This protein binds this small molecule.
Small molecule (SMILES): CC(=O)N[C@@H]1[C@@H](O)[C@H](O)[C@@H](CO)O[C@H]1O

Binding-site contacts:
Ligand atom C6 contacts residue LEU273 of chain 1.C at 4.1 Å (hydrophobic).
Ligand atom C5 contacts residue ASN277 of chain 1.C at 3.6 Å.
Ligand atom O5 contacts residue ASN277 of chain 1.C at 2.4 Å (h-bond).
Ligand atom C7 contacts residue ASN277 of chain 1.C at 3.6 Å.
Ligand atom C2 contacts residue ASN277 of chain 1.C at 2.4 Å.
Ligand atom O6 contacts residue LEU273 of chain 1.C at 4.3 Å.
Ligand atom C4 contacts residue ASN277 of chain 1.C at 4.1 Å.
Ligand atom C6 contacts residue GLU285 of chain 1.C at 4.4 Å.
Ligand atom O7 contacts residue ASN277 of chain 1.C at 4.5 Å.
Ligand atom C3 contacts residue ASN277 of chain 1.C at 3.8 Å.
Ligand atom C8 contacts residue ASN277 of chain 1.C at 3.9 Å.
Ligand atom O5 contacts residue THR274 of chain 1.C at 4.1 Å.
Ligand atom C4 contacts residue LEU273 of chain 1.C at 4.0 Å (hydrophobic).
Ligand atom O6 contacts residue THR274 of chain 1.C at 3.3 Å (h-bond).
Ligand atom O4 contacts residue LEU273 of chain 1.C at 4.2 Å.
Ligand atom N2 contacts residue ASN277 of chain 1.C at 2.9 Å (h-bond).
Ligand atom C6 contacts residue THR274 of chain 1.C at 4.4 Å.
Ligand atom C1 contacts residue ASN277 of chain 1.C at 1.4 Å.

Sequence of chain 1.C:
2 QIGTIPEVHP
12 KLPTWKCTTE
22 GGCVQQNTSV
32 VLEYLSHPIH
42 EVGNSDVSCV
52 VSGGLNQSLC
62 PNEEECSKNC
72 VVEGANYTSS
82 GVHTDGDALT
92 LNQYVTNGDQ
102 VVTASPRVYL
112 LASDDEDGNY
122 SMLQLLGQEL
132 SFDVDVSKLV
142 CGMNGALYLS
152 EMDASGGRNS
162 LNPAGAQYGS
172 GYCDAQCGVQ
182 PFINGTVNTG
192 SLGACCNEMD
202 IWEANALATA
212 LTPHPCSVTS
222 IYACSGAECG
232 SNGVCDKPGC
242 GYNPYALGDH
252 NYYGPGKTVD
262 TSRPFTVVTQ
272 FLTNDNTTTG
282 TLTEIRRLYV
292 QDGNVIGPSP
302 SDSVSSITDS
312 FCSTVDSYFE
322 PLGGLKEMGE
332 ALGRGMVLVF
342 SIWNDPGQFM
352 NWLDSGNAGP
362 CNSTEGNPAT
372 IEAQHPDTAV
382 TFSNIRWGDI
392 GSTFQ